The protein below binds the small molecule below.
Small molecule (SMILES): CC[C@H](C)[C@H](NC(=O)[C@@H](NC(=O)[C@@H](NC(=O)[C@H](C)N)C(C)C)[C@@H](C)O)C(=O)N[C@@H](CCC(=O)O)C(=O)N[C@H](C(=O)N[C@@H](C)C=O)[C@@H](C)O

Binding-site contacts:
Ligand atom CG1 contacts residue ILE385 of chain 1.A at 4.3 Å (hydrophobic).
Ligand atom CA contacts residue VAL388 of chain 1.A at 4.4 Å (hydrophobic).
Ligand atom OG1 contacts residue GLN305 of chain 1.A at 4.4 Å.
Ligand atom CB contacts residue ILE385 of chain 1.A at 4.2 Å (hydrophobic).
Ligand atom N contacts residue GLN305 of chain 1.A at 2.8 Å (h-bond).
Ligand atom CG1 contacts residue TYR298 of chain 1.A at 3.9 Å (hydrophobic).
Ligand atom CA contacts residue GLN305 of chain 1.A at 3.9 Å.
Ligand atom CB contacts residue GLN305 of chain 1.A at 4.2 Å.
Ligand atom CG2 contacts residue TYR298 of chain 1.A at 3.3 Å (hydrophobic).
Ligand atom CB contacts residue ARG301 of chain 1.A at 4.4 Å.
Ligand atom O contacts residue GLN305 of chain 1.A at 2.8 Å (h-bond).
Ligand atom C contacts residue GLN305 of chain 1.A at 3.7 Å.
Ligand atom CD1 contacts residue MET392 of chain 1.A at 3.6 Å (hydrophobic).
Ligand atom CA contacts residue GLN305 of chain 1.A at 3.5 Å.
Ligand atom OG1 contacts residue ILE385 of chain 1.A at 4.1 Å.
Ligand atom CG2 contacts residue ILE385 of chain 1.A at 4.2 Å (hydrophobic).
Ligand atom O contacts residue VAL388 of chain 1.A at 3.4 Å.
Ligand atom CA contacts residue GLN305 of chain 1.A at 4.0 Å.
Ligand atom CD1 contacts residue ARG424 of chain 1.A at 4.3 Å.
Ligand atom C contacts residue GLN305 of chain 1.A at 3.8 Å.
Ligand atom CD1 contacts residue ALA428 of chain 1.A at 3.8 Å (hydrophobic).
Ligand atom O contacts residue GLN305 of chain 1.A at 3.8 Å.
Ligand atom O contacts residue TYR298 of chain 1.A at 4.4 Å.
Ligand atom CG2 contacts residue ALA389 of chain 1.A at 4.4 Å (hydrophobic).
Ligand atom C contacts residue GLN305 of chain 1.A at 3.8 Å.
Ligand atom CG1 contacts residue ALA428 of chain 1.A at 3.9 Å (hydrophobic).
Ligand atom CB contacts residue GLN305 of chain 1.A at 4.5 Å.
Ligand atom CG1 contacts residue GLN305 of chain 1.A at 4.0 Å.
Ligand atom CG1 contacts residue LEU302 of chain 1.A at 4.4 Å (hydrophobic).
Ligand atom OG1 contacts residue ARG301 of chain 1.A at 3.6 Å.
Ligand atom CG2 contacts residue VAL388 of chain 1.A at 3.6 Å (hydrophobic).
Ligand atom N contacts residue GLN305 of chain 1.A at 3.0 Å (h-bond).
Ligand atom CD1 contacts residue TYR298 of chain 1.A at 3.7 Å (hydrophobic).
Ligand atom CG2 contacts residue GLN305 of chain 1.A at 4.5 Å.
Ligand atom CB contacts residue LEU302 of chain 1.A at 4.5 Å (hydrophobic).
Ligand atom CG2 contacts residue MET392 of chain 1.A at 4.1 Å (hydrophobic).
Ligand atom CB contacts residue GLN305 of chain 1.A at 3.6 Å.
Ligand atom OG1 contacts residue LEU302 of chain 1.A at 4.4 Å.

Sequence of chain 1.A:
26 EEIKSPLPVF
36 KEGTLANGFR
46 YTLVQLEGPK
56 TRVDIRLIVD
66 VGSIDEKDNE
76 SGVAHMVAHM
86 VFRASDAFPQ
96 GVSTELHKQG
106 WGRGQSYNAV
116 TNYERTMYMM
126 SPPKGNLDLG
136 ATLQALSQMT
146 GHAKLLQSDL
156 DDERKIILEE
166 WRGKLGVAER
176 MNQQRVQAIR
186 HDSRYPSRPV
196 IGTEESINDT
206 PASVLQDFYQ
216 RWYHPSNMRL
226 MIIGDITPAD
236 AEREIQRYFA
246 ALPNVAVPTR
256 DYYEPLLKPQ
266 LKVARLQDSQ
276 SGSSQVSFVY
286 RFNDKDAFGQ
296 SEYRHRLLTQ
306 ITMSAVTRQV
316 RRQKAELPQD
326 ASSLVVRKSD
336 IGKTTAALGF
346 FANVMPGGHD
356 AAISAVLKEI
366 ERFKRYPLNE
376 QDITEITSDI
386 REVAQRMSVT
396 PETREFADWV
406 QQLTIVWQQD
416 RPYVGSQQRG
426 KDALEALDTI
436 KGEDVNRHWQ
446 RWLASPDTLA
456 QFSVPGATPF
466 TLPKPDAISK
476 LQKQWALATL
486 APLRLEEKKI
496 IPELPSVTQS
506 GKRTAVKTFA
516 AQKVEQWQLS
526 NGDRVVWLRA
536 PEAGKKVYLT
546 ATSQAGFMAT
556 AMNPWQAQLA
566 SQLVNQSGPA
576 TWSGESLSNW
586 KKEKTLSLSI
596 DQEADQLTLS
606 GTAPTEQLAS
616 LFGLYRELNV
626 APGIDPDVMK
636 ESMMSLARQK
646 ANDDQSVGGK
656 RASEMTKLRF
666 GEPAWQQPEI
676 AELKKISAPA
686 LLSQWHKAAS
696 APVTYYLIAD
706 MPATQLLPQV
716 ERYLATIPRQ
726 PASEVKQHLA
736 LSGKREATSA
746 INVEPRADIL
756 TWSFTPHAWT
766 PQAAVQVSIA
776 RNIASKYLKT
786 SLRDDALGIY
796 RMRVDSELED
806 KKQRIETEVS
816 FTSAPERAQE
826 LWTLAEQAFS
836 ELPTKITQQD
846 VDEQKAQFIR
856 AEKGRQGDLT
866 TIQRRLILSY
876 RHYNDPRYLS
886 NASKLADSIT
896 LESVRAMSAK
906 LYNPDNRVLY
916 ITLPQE